Sequence of chain 2.A:
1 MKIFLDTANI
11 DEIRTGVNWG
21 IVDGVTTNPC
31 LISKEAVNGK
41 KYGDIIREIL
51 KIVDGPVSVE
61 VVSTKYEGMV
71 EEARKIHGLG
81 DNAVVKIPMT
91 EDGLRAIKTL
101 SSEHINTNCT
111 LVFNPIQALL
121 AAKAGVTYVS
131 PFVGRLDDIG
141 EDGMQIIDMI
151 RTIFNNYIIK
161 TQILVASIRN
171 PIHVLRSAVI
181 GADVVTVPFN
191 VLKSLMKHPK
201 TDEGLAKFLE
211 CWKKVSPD

Sequence of chain 2.B:
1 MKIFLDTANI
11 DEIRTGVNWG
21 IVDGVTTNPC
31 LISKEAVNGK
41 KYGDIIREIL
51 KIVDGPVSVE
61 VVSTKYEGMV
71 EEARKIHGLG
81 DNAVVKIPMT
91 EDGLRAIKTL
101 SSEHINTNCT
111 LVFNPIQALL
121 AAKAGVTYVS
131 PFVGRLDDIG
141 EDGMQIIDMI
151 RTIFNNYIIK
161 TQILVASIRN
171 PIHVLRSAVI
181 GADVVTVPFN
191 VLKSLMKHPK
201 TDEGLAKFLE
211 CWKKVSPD

Binding-site contacts:
Ligand atom C1 contacts residue THR110 of chain 2.A at 3.7 Å.
Ligand atom O6 contacts residue ASP6 of chain 2.A at 3.9 Å.
Ligand atom C2 contacts residue THR27 of chain 2.A at 3.9 Å.
Ligand atom C2 contacts residue LYS86 of chain 2.A at 1.4 Å.
Ligand atom C6 contacts residue PHE132 of chain 2.A at 3.5 Å (hydrophobic).
Ligand atom P contacts residue ARG135 of chain 2.A at 3.7 Å.
Ligand atom O1P contacts residue ARG169 of chain 2.A at 4.0 Å.
Ligand atom O1 contacts residue SER130 of chain 2.A at 2.9 Å (h-bond).
Ligand atom C4 contacts residue LYS86 of chain 2.A at 3.6 Å.
Ligand atom C1 contacts residue SER130 of chain 2.A at 3.4 Å.
Ligand atom O1 contacts residue LYS86 of chain 2.A at 3.2 Å (salt-bridge).
Ligand atom O4 contacts residue PHE132 of chain 2.A at 3.3 Å.
Ligand atom O5 contacts residue SER167 of chain 2.A at 3.0 Å (h-bond).
Ligand atom C4 contacts residue PHE132 of chain 2.A at 3.6 Å (hydrophobic).
Ligand atom O4 contacts residue ASN28 of chain 2.A at 3.0 Å (h-bond).
Ligand atom O1 contacts residue ASN108 of chain 2.A at 3.5 Å (h-bond).
Ligand atom O3 contacts residue THR26 of chain 2.A at 3.7 Å.
Ligand atom C1 contacts residue LYS86 of chain 2.A at 2.4 Å.
Ligand atom O3 contacts residue ASN28 of chain 2.A at 3.4 Å (h-bond).
Ligand atom P contacts residue SER167 of chain 2.A at 3.8 Å.
Ligand atom O1P contacts residue SER167 of chain 2.A at 2.7 Å (h-bond).
Ligand atom O5 contacts residue ALA166 of chain 2.A at 3.5 Å.
Ligand atom O1 contacts residue ALA166 of chain 2.A at 3.9 Å.
Ligand atom O3 contacts residue ASP6 of chain 2.A at 2.8 Å (salt-bridge).
Ligand atom O6 contacts residue SER167 of chain 2.A at 3.5 Å.
Ligand atom O3 contacts residue LYS86 of chain 2.A at 2.8 Å (salt-bridge).
Ligand atom O5 contacts residue ASP6 of chain 2.A at 2.5 Å (salt-bridge).
Ligand atom O4 contacts residue LYS86 of chain 2.A at 3.7 Å.
Ligand atom C4 contacts residue ASN28 of chain 2.A at 3.9 Å.
Ligand atom O1 contacts residue THR26 of chain 2.A at 3.7 Å.
Ligand atom C5 contacts residue ASP6 of chain 2.A at 3.2 Å.
Ligand atom O3 contacts residue THR27 of chain 2.A at 3.3 Å (h-bond).
Ligand atom C3 contacts residue LYS86 of chain 2.A at 2.6 Å.
Ligand atom O3P contacts residue ARG135 of chain 2.A at 2.7 Å (salt-bridge).
Ligand atom C3 contacts residue THR26 of chain 2.A at 3.8 Å.
Ligand atom C5 contacts residue ASN28 of chain 2.A at 3.9 Å.
Ligand atom C2 contacts residue THR26 of chain 2.A at 3.9 Å.
Ligand atom O3 contacts residue LEU31 of chain 2.A at 3.8 Å.
Ligand atom O1P contacts residue ARG135 of chain 2.A at 2.7 Å (salt-bridge).
Ligand atom C3 contacts residue ASP6 of chain 2.A at 3.3 Å.

A small-molecule ligand and the protein it binds are described below.
Small molecule (SMILES): O=C(CO)[C@@H](O)[C@H](O)[C@H](O)COP(=O)(O)O